Sequence of chain 1.C:
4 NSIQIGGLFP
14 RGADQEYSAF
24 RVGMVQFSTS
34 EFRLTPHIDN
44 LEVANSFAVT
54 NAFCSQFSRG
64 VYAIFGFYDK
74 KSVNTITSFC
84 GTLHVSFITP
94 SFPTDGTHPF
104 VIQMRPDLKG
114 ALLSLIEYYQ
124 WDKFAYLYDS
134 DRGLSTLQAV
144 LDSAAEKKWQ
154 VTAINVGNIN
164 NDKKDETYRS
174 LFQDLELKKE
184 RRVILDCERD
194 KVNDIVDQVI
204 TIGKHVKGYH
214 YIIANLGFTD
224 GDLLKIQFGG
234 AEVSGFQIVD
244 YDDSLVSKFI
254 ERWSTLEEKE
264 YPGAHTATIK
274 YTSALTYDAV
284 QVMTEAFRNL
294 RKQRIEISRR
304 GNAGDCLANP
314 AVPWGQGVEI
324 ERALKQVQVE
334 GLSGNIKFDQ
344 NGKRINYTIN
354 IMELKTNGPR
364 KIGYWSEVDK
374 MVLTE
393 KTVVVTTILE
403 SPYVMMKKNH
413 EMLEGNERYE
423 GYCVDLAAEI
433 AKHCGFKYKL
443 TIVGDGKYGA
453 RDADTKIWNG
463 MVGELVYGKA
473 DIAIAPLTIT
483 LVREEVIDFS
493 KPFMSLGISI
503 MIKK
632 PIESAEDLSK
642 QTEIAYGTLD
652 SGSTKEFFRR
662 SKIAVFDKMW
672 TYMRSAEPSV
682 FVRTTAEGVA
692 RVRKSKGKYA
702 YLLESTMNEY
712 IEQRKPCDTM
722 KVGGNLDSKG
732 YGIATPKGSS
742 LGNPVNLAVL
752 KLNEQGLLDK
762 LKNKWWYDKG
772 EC

This small molecule binds to this protein.
Small molecule (SMILES): N[C@@H](CCC(=O)O)C(=O)O

Binding-site contacts:
Ligand atom CG contacts residue LEU650 of chain 1.C at 3.3 Å (hydrophobic).
Ligand atom CG contacts residue TYR450 of chain 1.C at 4.1 Å (hydrophobic).
Ligand atom OXT contacts residue PRO478 of chain 1.C at 3.9 Å.
Ligand atom O contacts residue SER652 of chain 1.C at 4.1 Å.
Ligand atom N contacts residue TYR450 of chain 1.C at 4.1 Å.
Ligand atom C contacts residue ARG485 of chain 1.C at 3.4 Å.
Ligand atom N contacts residue THR480 of chain 1.C at 3.2 Å (h-bond).
Ligand atom OXT contacts residue ARG485 of chain 1.C at 2.8 Å (salt-bridge).
Ligand atom CA contacts residue THR480 of chain 1.C at 3.8 Å.
Ligand atom N contacts residue PRO478 of chain 1.C at 3.1 Å (h-bond).
Ligand atom CB contacts residue TYR450 of chain 1.C at 3.2 Å (hydrophobic).
Ligand atom N contacts residue TYR732 of chain 1.C at 4.0 Å.
Ligand atom CD contacts residue THR655 of chain 1.C at 3.4 Å.
Ligand atom OE1 contacts residue LEU650 of chain 1.C at 3.8 Å.
Ligand atom OE1 contacts residue GLY653 of chain 1.C at 3.4 Å.
Ligand atom CA contacts residue GLU705 of chain 1.C at 3.6 Å.
Ligand atom C contacts residue TYR450 of chain 1.C at 3.5 Å (hydrophobic).
Ligand atom C contacts residue THR480 of chain 1.C at 4.0 Å.
Ligand atom C contacts residue GLY653 of chain 1.C at 4.0 Å.
Ligand atom OXT contacts residue LEU479 of chain 1.C at 3.8 Å.
Ligand atom CB contacts residue GLY653 of chain 1.C at 4.2 Å.
Ligand atom O contacts residue ARG485 of chain 1.C at 2.7 Å (salt-bridge).
Ligand atom O contacts residue SER654 of chain 1.C at 2.8 Å (h-bond).
Ligand atom O contacts residue GLY653 of chain 1.C at 2.9 Å.
Ligand atom O contacts residue TYR450 of chain 1.C at 3.2 Å.
Ligand atom CA contacts residue TYR450 of chain 1.C at 4.0 Å (hydrophobic).
Ligand atom OXT contacts residue TYR450 of chain 1.C at 3.5 Å.
Ligand atom OE1 contacts residue THR655 of chain 1.C at 3.3 Å (h-bond).
Ligand atom OXT contacts residue THR480 of chain 1.C at 3.2 Å (h-bond).
Ligand atom CD contacts residue LEU650 of chain 1.C at 3.6 Å (hydrophobic).
Ligand atom CG contacts residue GLU705 of chain 1.C at 4.0 Å.
Ligand atom C contacts residue SER654 of chain 1.C at 3.4 Å.
Ligand atom CA contacts residue SER654 of chain 1.C at 3.4 Å.
Ligand atom OE2 contacts residue LEU650 of chain 1.C at 4.0 Å.
Ligand atom N contacts residue SER654 of chain 1.C at 4.0 Å.
Ligand atom CB contacts residue LEU650 of chain 1.C at 3.6 Å (hydrophobic).
Ligand atom OE2 contacts residue THR655 of chain 1.C at 2.8 Å (h-bond).
Ligand atom N contacts residue GLU705 of chain 1.C at 2.8 Å (salt-bridge).
Ligand atom OE1 contacts residue SER654 of chain 1.C at 3.4 Å (h-bond).
Ligand atom OXT contacts residue SER654 of chain 1.C at 3.9 Å.